Sequence of chain 1.B:
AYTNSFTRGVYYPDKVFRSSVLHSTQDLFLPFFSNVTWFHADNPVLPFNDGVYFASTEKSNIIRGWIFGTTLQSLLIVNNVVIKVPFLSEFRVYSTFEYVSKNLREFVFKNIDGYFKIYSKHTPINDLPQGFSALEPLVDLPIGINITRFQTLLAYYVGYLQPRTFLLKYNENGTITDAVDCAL

A small-molecule ligand and the protein it binds are described below.
Small molecule (SMILES): CC(=O)N[C@@H]1[C@@H](O)[C@H](O)[C@@H](CO)O[C@H]1O

Binding-site contacts:
Ligand atom C4 contacts residue ASN48 of chain 1.B at 4.1 Å.
Ligand atom O5 contacts residue ASN48 of chain 1.B at 2.3 Å (h-bond).
Ligand atom C8 contacts residue PHE46 of chain 1.B at 3.3 Å (hydrophobic).
Ligand atom C5 contacts residue ASN48 of chain 1.B at 3.6 Å.
Ligand atom C8 contacts residue ASN48 of chain 1.B at 4.5 Å.
Ligand atom C7 contacts residue PHE46 of chain 1.B at 4.4 Å (hydrophobic).
Ligand atom C1 contacts residue ASN48 of chain 1.B at 1.4 Å.
Ligand atom O7 contacts residue ASN48 of chain 1.B at 2.8 Å (h-bond).
Ligand atom C2 contacts residue ASN48 of chain 1.B at 2.4 Å.
Ligand atom C3 contacts residue ASN48 of chain 1.B at 3.8 Å.
Ligand atom C7 contacts residue ASN48 of chain 1.B at 3.2 Å.
Ligand atom C8 contacts residue SER47 of chain 1.B at 4.3 Å.
Ligand atom N2 contacts residue ASN48 of chain 1.B at 3.0 Å (h-bond).